A protein and the small-molecule ligand that binds it are described below.
Small molecule (SMILES): O[C@@H]1[C@@H](O)[C@@H](O)CC[C@H]1O

Sequence of chain 1.A:
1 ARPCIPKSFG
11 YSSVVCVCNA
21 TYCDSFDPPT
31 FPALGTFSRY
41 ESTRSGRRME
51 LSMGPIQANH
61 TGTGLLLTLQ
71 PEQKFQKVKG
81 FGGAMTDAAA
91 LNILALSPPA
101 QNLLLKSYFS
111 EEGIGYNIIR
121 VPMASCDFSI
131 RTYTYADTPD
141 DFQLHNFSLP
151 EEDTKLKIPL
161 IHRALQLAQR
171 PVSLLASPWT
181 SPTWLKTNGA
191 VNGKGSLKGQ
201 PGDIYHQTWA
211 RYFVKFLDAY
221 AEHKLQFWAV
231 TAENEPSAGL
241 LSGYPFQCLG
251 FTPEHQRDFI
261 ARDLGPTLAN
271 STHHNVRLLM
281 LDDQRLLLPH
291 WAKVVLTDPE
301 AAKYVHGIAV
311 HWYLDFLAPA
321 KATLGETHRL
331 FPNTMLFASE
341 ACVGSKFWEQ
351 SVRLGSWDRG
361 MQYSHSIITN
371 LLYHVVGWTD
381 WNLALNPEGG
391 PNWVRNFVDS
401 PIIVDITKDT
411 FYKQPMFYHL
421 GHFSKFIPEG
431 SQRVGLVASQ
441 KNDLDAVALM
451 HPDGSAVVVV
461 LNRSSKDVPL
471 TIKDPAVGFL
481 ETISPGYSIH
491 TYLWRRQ

Binding-site contacts:
Ligand atom O9 contacts residue GLU340 of chain 1.A at 2.7 Å (salt-bridge).
Ligand atom C5 contacts residue GLU340 of chain 1.A at 3.7 Å.
Ligand atom C5 contacts residue PHE246 of chain 1.A at 4.1 Å (hydrophobic).
Ligand atom C4 contacts residue GLU340 of chain 1.A at 3.1 Å.
Ligand atom C3 contacts residue TRP179 of chain 1.A at 4.3 Å (hydrophobic).
Ligand atom C4 contacts residue TRP381 of chain 1.A at 3.6 Å (hydrophobic).
Ligand atom C2 contacts residue TYR313 of chain 1.A at 3.6 Å (hydrophobic).
Ligand atom C6 contacts residue TRP381 of chain 1.A at 3.9 Å (hydrophobic).
Ligand atom C1 contacts residue TYR313 of chain 1.A at 3.2 Å (hydrophobic).
Ligand atom O9 contacts residue HIS311 of chain 1.A at 4.3 Å.
Ligand atom C2 contacts residue GLU340 of chain 1.A at 1.4 Å.
Ligand atom C1 contacts residue GLU235 of chain 1.A at 4.3 Å.
Ligand atom O7 contacts residue GLU340 of chain 1.A at 4.3 Å.
Ligand atom O9 contacts residue ASN234 of chain 1.A at 2.9 Å (h-bond).
Ligand atom C5 contacts residue TRP381 of chain 1.A at 3.6 Å (hydrophobic).
Ligand atom O8 contacts residue ASN396 of chain 1.A at 3.8 Å.
Ligand atom C1 contacts residue GLU340 of chain 1.A at 2.3 Å.
Ligand atom C5 contacts residue ASP127 of chain 1.A at 3.5 Å.
Ligand atom C6 contacts residue GLU340 of chain 1.A at 3.2 Å.
Ligand atom C3 contacts residue ASN234 of chain 1.A at 4.2 Å.
Ligand atom O9 contacts residue GLU235 of chain 1.A at 3.5 Å.
Ligand atom O7 contacts residue PHE246 of chain 1.A at 3.5 Å.
Ligand atom C6 contacts residue TYR313 of chain 1.A at 4.0 Å (hydrophobic).
Ligand atom C6 contacts residue EDO1 of chain 1.R at 4.3 Å.
Ligand atom O7 contacts residue TRP179 of chain 1.A at 2.9 Å (h-bond).
Ligand atom C3 contacts residue EDO1 of chain 1.R at 4.2 Å.
Ligand atom C2 contacts residue GLU235 of chain 1.A at 3.5 Å.
Ligand atom C3 contacts residue GLU235 of chain 1.A at 3.7 Å.
Ligand atom C4 contacts residue TRP179 of chain 1.A at 4.0 Å (hydrophobic).
Ligand atom O8 contacts residue TRP381 of chain 1.A at 3.0 Å (h-bond).
Ligand atom O9 contacts residue TRP179 of chain 1.A at 3.5 Å (h-bond).
Ligand atom C1 contacts residue EDO1 of chain 1.R at 3.8 Å.
Ligand atom O7 contacts residue ASP127 of chain 1.A at 2.7 Å (salt-bridge).
Ligand atom C2 contacts residue EDO1 of chain 1.R at 4.3 Å.
Ligand atom O8 contacts residue PHE128 of chain 1.A at 3.1 Å.
Ligand atom C5 contacts residue ASN396 of chain 1.A at 4.0 Å.
Ligand atom C4 contacts residue ASP127 of chain 1.A at 3.7 Å.
Ligand atom C3 contacts residue GLU340 of chain 1.A at 2.6 Å.
Ligand atom O7 contacts residue TRP381 of chain 1.A at 3.7 Å.
Ligand atom O8 contacts residue ASP127 of chain 1.A at 2.6 Å (salt-bridge).